Sequence of chain 1.A:
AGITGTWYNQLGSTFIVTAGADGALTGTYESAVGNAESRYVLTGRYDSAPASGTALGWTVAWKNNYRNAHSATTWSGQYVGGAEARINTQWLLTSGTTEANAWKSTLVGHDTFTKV

Sequence of chain 4.B:
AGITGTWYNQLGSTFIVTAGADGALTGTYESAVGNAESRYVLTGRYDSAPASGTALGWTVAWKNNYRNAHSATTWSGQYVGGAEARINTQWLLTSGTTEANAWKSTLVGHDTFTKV

This small molecule binds to this protein.
Small molecule (SMILES): Cc1cc(/N=N/c2ccccc2C(=O)O)ccc1O

Binding-site contacts:
Ligand atom O4' contacts residue ALA38 of chain 4.B at 3.5 Å (h-bond).
Ligand atom C5 contacts residue THR78 of chain 4.B at 3.8 Å.
Ligand atom CM3 contacts residue TRP67 of chain 4.B at 3.8 Å (hydrophobic).
Ligand atom C3 contacts residue ASP116 of chain 4.B at 3.3 Å.
Ligand atom C3 contacts residue TYR31 of chain 4.B at 3.8 Å (hydrophobic).
Ligand atom CM3 contacts residue ALA38 of chain 4.B at 2.7 Å (hydrophobic).
Ligand atom CM3 contacts residue ASN37 of chain 4.B at 3.6 Å.
Ligand atom C4' contacts residue ASN37 of chain 4.B at 3.6 Å.
Ligand atom C2' contacts residue SER33 of chain 4.B at 3.6 Å.
Ligand atom C5 contacts residue TRP96 of chain 4.B at 3.5 Å (hydrophobic).
Ligand atom C1' contacts residue VAL35 of chain 4.B at 3.8 Å (hydrophobic).
Ligand atom C6 contacts residue TRP108 of chain 1.A at 3.8 Å (hydrophobic).
Ligand atom C4 contacts residue ASP116 of chain 4.B at 3.4 Å.
Ligand atom C6 contacts residue THR78 of chain 4.B at 3.8 Å.
Ligand atom O contacts residue SER15 of chain 4.B at 2.6 Å (h-bond).
Ligand atom O4' contacts residue ASN37 of chain 4.B at 2.5 Å (h-bond).
Ligand atom C3' contacts residue TRP67 of chain 4.B at 3.7 Å (hydrophobic).
Ligand atom CM3 contacts residue VAL35 of chain 4.B at 3.2 Å (hydrophobic).
Ligand atom C2' contacts residue TRP67 of chain 4.B at 3.9 Å (hydrophobic).
Ligand atom C4 contacts residue TRP80 of chain 4.B at 3.7 Å (hydrophobic).
Ligand atom C5' contacts residue ALA74 of chain 4.B at 3.7 Å (hydrophobic).
Ligand atom C contacts residue SER15 of chain 4.B at 3.4 Å.
Ligand atom OXT contacts residue TYR31 of chain 4.B at 3.7 Å.
Ligand atom O contacts residue TYR31 of chain 4.B at 2.7 Å (h-bond).
Ligand atom N1 contacts residue TRP67 of chain 4.B at 3.5 Å.
Ligand atom C1' contacts residue TRP67 of chain 4.B at 3.7 Å (hydrophobic).
Ligand atom OXT contacts residue VAL35 of chain 4.B at 3.5 Å.
Ligand atom O4' contacts residue ALA74 of chain 4.B at 3.3 Å.
Ligand atom C3 contacts residue TRP80 of chain 4.B at 3.6 Å (hydrophobic).
Ligand atom OXT contacts residue SER15 of chain 4.B at 3.5 Å (h-bond).
Ligand atom C2' contacts residue VAL35 of chain 4.B at 2.9 Å (hydrophobic).
Ligand atom C3' contacts residue VAL35 of chain 4.B at 3.2 Å (hydrophobic).
Ligand atom CM3 contacts residue TYR42 of chain 4.B at 3.8 Å (hydrophobic).
Ligand atom OXT contacts residue TRP67 of chain 4.B at 3.8 Å.
Ligand atom N1' contacts residue TRP67 of chain 4.B at 3.9 Å.
Ligand atom C contacts residue SER33 of chain 4.B at 3.6 Å.
Ligand atom O contacts residue ASN11 of chain 4.B at 3.1 Å (h-bond).
Ligand atom OXT contacts residue SER33 of chain 4.B at 2.3 Å (h-bond).
Ligand atom C contacts residue TYR31 of chain 4.B at 3.5 Å (hydrophobic).
Ligand atom C4 contacts residue TRP96 of chain 4.B at 3.5 Å (hydrophobic).